Binding-site contacts:
Ligand atom C4 contacts residue SER9 of chain 1.A at 3.5 Å.
Ligand atom C5 contacts residue SER9 of chain 1.A at 2.8 Å.
Ligand atom O4 contacts residue SER9 of chain 1.A at 4.4 Å.
Ligand atom O5 contacts residue SER9 of chain 1.A at 2.3 Å (h-bond).
Ligand atom O3 contacts residue SER9 of chain 1.A at 4.3 Å.
Ligand atom C3 contacts residue SER9 of chain 1.A at 3.0 Å.
Ligand atom C6 contacts residue SER9 of chain 1.A at 4.1 Å.
Ligand atom O2 contacts residue SER9 of chain 1.A at 3.7 Å.
Ligand atom C1 contacts residue SER9 of chain 1.A at 1.4 Å.
Ligand atom C3 contacts residue ALA31 of chain 1.A at 4.4 Å (hydrophobic).
Ligand atom C2 contacts residue SER9 of chain 1.A at 2.5 Å.

A protein and the small-molecule ligand that binds it are described below.
Small molecule (SMILES): OC[C@H]1O[C@H](O)[C@@H](O)[C@@H](O)[C@@H]1O

Sequence of chain 1.A:
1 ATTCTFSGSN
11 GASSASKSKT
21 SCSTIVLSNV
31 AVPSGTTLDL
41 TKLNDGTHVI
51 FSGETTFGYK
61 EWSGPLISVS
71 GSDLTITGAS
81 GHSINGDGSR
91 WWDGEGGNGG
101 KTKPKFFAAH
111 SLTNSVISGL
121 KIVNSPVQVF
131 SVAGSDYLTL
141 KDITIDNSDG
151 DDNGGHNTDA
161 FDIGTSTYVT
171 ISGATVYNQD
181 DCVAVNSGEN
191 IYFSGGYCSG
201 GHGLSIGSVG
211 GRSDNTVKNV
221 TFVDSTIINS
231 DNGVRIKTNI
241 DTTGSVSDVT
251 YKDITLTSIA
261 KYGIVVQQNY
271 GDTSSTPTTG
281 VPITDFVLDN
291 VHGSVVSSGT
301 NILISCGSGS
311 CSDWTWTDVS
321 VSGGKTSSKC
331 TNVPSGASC